Binding-site contacts:
Ligand atom C6 contacts residue TYR27 of chain 1.A at 3.5 Å (hydrophobic).
Ligand atom C3 contacts residue PHE21 of chain 1.A at 4.0 Å (hydrophobic).
Ligand atom C4 contacts residue PHE5 of chain 1.A at 3.8 Å (hydrophobic).
Ligand atom O4 contacts residue PHE99 of chain 1.A at 4.3 Å.
Ligand atom O7 contacts residue TRP18 of chain 1.A at 4.2 Å.
Ligand atom O4 contacts residue CYS43 of chain 1.A at 4.0 Å.
Ligand atom C6 contacts residue CYS28 of chain 1.A at 3.8 Å (hydrophobic).
Ligand atom C1 contacts residue LYS62 of chain 1.A at 4.2 Å.
Ligand atom C6 contacts residue HIS46 of chain 1.A at 4.2 Å.
Ligand atom N2 contacts residue PHE5 of chain 1.A at 4.3 Å.
Ligand atom O4 contacts residue GLY29 of chain 1.A at 4.0 Å.
Ligand atom O6 contacts residue HIS46 of chain 1.A at 3.0 Å (h-bond).
Ligand atom C8 contacts residue THR2 of chain 1.A at 3.1 Å.
Ligand atom O7 contacts residue PHE5 of chain 1.A at 3.4 Å.
Ligand atom O7 contacts residue ARG6 of chain 1.A at 4.2 Å.
Ligand atom O3 contacts residue PHE5 of chain 1.A at 3.9 Å.
Ligand atom C7 contacts residue PHE5 of chain 1.A at 4.1 Å (hydrophobic).
Ligand atom C6 contacts residue CYS30 of chain 1.A at 3.6 Å (hydrophobic).
Ligand atom C7 contacts residue THR2 of chain 1.A at 3.9 Å.
Ligand atom C6 contacts residue CYS43 of chain 1.A at 4.2 Å (hydrophobic).
Ligand atom O4 contacts residue PHE21 of chain 1.A at 2.8 Å (h-bond).
Ligand atom O5 contacts residue LYS62 of chain 1.A at 4.3 Å.
Ligand atom O6 contacts residue CYS43 of chain 1.A at 4.0 Å.
Ligand atom O7 contacts residue ILE9 of chain 1.A at 3.9 Å.
Ligand atom O6 contacts residue CYS30 of chain 1.A at 3.9 Å.
Ligand atom C8 contacts residue TRP18 of chain 1.A at 3.2 Å (hydrophobic).
Ligand atom O5 contacts residue PHE5 of chain 1.A at 4.3 Å.
Ligand atom N2 contacts residue THR2 of chain 1.A at 4.2 Å.
Ligand atom C3 contacts residue PHE5 of chain 1.A at 4.0 Å (hydrophobic).
Ligand atom O3 contacts residue PHE21 of chain 1.A at 4.0 Å.
Ligand atom C5 contacts residue GLY29 of chain 1.A at 3.5 Å.
Ligand atom C4 contacts residue PHE21 of chain 1.A at 4.0 Å (hydrophobic).
Ligand atom C5 contacts residue CYS28 of chain 1.A at 4.2 Å (hydrophobic).
Ligand atom C7 contacts residue TRP18 of chain 1.A at 4.0 Å (hydrophobic).
Ligand atom C2 contacts residue PHE5 of chain 1.A at 3.6 Å (hydrophobic).
Ligand atom C6 contacts residue GLY29 of chain 1.A at 3.4 Å.
Ligand atom O4 contacts residue CYS28 of chain 1.A at 3.7 Å.
Ligand atom O3 contacts residue ILE9 of chain 1.A at 3.7 Å.
Ligand atom O5 contacts residue HIS46 of chain 1.A at 4.2 Å.
Ligand atom O1 contacts residue LYS62 of chain 1.A at 3.2 Å (salt-bridge).

Sequence of chain 1.A:
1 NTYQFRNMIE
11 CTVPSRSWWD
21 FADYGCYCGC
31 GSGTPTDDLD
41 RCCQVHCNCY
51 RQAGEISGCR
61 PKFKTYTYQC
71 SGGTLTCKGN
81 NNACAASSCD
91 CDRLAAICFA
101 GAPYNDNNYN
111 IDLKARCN

The protein below binds the small molecule below.
Small molecule (SMILES): CC(=O)N[C@@H]1[C@@H](O)[C@H](O)[C@@H](CO)O[C@H]1O